The protein below binds the small molecule below.
Small molecule (SMILES): Cc1cc(CCCCCOc2ccc(C3=NCCO3)cc2)on1

Sequence of chain 16.C:
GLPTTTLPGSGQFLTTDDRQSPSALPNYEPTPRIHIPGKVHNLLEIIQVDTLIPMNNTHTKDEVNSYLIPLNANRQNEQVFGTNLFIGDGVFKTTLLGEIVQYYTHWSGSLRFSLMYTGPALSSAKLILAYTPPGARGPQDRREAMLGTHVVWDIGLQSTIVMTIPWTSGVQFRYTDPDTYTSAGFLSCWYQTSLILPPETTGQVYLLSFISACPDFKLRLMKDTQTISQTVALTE

Sequence of chain 16.A:
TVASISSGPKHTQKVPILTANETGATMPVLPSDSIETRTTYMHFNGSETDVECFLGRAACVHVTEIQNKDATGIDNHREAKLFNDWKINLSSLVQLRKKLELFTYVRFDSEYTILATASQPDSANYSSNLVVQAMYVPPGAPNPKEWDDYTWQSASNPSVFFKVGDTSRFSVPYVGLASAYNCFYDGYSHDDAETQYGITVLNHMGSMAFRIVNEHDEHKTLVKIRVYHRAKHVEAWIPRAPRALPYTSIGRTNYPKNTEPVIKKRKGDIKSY

Binding-site contacts:
Ligand atom C6B contacts residue ILE104 of chain 16.A at 3.6 Å (hydrophobic).
Ligand atom O1A contacts residue PHE186 of chain 16.A at 3.0 Å.
Ligand atom N3A contacts residue PHE186 of chain 16.A at 4.0 Å.
Ligand atom C4 contacts residue LEU106 of chain 16.A at 3.9 Å (hydrophobic).
Ligand atom C4B contacts residue PHE186 of chain 16.A at 3.6 Å (hydrophobic).
Ligand atom C4 contacts residue TYR197 of chain 16.A at 3.8 Å (hydrophobic).
Ligand atom C1B contacts residue ILE104 of chain 16.A at 4.0 Å (hydrophobic).
Ligand atom C3 contacts residue ASN219 of chain 16.A at 4.0 Å.
Ligand atom C5C contacts residue VAL191 of chain 16.A at 3.8 Å (hydrophobic).
Ligand atom C1C contacts residue TYR128 of chain 16.A at 3.7 Å (hydrophobic).
Ligand atom C5B contacts residue PHE186 of chain 16.A at 3.9 Å (hydrophobic).
Ligand atom C4A contacts residue PRO174 of chain 16.A at 3.1 Å (hydrophobic).
Ligand atom C3C contacts residue TYR128 of chain 16.A at 3.4 Å (hydrophobic).
Ligand atom O1 contacts residue MET221 of chain 16.A at 3.9 Å.
Ligand atom C1B contacts residue TYR128 of chain 16.A at 3.6 Å (hydrophobic).
Ligand atom N3A contacts residue ALA24 of chain 16.C at 3.8 Å.
Ligand atom C2A contacts residue TYR152 of chain 16.A at 3.6 Å (hydrophobic).
Ligand atom N2 contacts residue LEU106 of chain 16.A at 3.8 Å.
Ligand atom C4C contacts residue VAL191 of chain 16.A at 3.0 Å (hydrophobic).
Ligand atom C1B contacts residue VAL188 of chain 16.A at 3.8 Å (hydrophobic).
Ligand atom O1B contacts residue ILE104 of chain 16.A at 3.9 Å.
Ligand atom C3B contacts residue VAL188 of chain 16.A at 3.8 Å (hydrophobic).
Ligand atom C6B contacts residue TYR128 of chain 16.A at 3.3 Å (hydrophobic).
Ligand atom C31 contacts residue ASN219 of chain 16.A at 3.3 Å.
Ligand atom C5 contacts residue LEU106 of chain 16.A at 3.8 Å (hydrophobic).
Ligand atom C4B contacts residue TYR152 of chain 16.A at 3.8 Å (hydrophobic).
Ligand atom N3A contacts residue TYR152 of chain 16.A at 3.5 Å.
Ligand atom N2 contacts residue ASN219 of chain 16.A at 3.8 Å.
Ligand atom C2C contacts residue TYR197 of chain 16.A at 3.7 Å (hydrophobic).
Ligand atom N3A contacts residue PRO174 of chain 16.A at 3.7 Å.
Ligand atom C5B contacts residue MET224 of chain 16.A at 3.8 Å (hydrophobic).
Ligand atom O1 contacts residue LEU106 of chain 16.A at 3.7 Å.
Ligand atom C2B contacts residue VAL188 of chain 16.A at 3.5 Å (hydrophobic).
Ligand atom C1C contacts residue LEU106 of chain 16.A at 3.8 Å (hydrophobic).
Ligand atom C5A contacts residue VAL176 of chain 16.A at 3.6 Å (hydrophobic).
Ligand atom C4C contacts residue VAL188 of chain 16.A at 3.7 Å (hydrophobic).
Ligand atom C5A contacts residue PHE186 of chain 16.A at 3.5 Å (hydrophobic).
Ligand atom C3B contacts residue TYR152 of chain 16.A at 3.7 Å (hydrophobic).
Ligand atom C2A contacts residue PHE186 of chain 16.A at 3.3 Å (hydrophobic).
Ligand atom O1B contacts residue TYR128 of chain 16.A at 3.4 Å (h-bond).